A protein and the small-molecule ligand that binds it are described below.
Small molecule (SMILES): CC(=O)N[C@@H]1[C@@H](O)[C@H](O)[C@@H](CO)O[C@H]1O

Sequence of chain 31.E:
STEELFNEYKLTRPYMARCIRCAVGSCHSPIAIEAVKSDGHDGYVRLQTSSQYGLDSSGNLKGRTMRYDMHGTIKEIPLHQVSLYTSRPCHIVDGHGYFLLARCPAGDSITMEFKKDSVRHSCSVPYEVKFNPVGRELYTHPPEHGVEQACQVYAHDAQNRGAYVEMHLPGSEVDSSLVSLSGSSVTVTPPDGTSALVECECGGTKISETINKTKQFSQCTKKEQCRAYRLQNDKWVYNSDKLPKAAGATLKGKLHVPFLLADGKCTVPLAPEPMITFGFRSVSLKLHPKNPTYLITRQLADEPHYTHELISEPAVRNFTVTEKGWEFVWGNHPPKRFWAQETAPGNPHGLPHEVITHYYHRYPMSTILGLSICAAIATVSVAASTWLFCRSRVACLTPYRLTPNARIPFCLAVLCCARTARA

Binding-site contacts:
Ligand atom C7 contacts residue ASN212 of chain 31.E at 3.9 Å.
Ligand atom O7 contacts residue ASN212 of chain 31.E at 4.5 Å.
Ligand atom C1 contacts residue ILE211 of chain 31.E at 4.2 Å (hydrophobic).
Ligand atom N2 contacts residue ILE211 of chain 31.E at 4.3 Å.
Ligand atom O5 contacts residue ASN212 of chain 31.E at 2.4 Å (h-bond).
Ligand atom C1 contacts residue ASN212 of chain 31.E at 1.4 Å.
Ligand atom N2 contacts residue ASN212 of chain 31.E at 2.9 Å (h-bond).
Ligand atom C2 contacts residue ASN212 of chain 31.E at 2.4 Å.
Ligand atom C5 contacts residue ASN212 of chain 31.E at 3.7 Å.
Ligand atom C3 contacts residue ASN212 of chain 31.E at 3.8 Å.
Ligand atom C4 contacts residue ASN212 of chain 31.E at 4.2 Å.